Sequence of chain 1.KA:
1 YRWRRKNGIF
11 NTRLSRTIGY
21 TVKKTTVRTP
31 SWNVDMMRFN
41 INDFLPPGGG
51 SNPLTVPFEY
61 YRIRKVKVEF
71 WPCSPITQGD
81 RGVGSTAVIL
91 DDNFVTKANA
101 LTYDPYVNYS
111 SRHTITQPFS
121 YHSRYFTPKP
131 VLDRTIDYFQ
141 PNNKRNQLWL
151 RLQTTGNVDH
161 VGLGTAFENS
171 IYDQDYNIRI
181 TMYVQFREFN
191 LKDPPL

Sequence of chain 1.VA:
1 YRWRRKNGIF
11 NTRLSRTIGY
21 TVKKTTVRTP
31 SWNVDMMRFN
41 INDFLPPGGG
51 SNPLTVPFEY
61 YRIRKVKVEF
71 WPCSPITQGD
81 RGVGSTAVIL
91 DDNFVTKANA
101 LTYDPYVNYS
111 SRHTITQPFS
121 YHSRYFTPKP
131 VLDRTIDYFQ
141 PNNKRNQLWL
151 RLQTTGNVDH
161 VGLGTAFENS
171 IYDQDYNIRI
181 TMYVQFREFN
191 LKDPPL

A small-molecule ligand and the protein it binds are described below.
Small molecule (SMILES): Nc1ccn([C@H]2C[C@H](O[P](=O)(O)OC[C@H]3O[C@@H](n4ccc(N)nc4=O)C[C@@H]3O[P](=O)(O)OC[C@H]3O[C@@H](n4cnc5c(=O)[nH]c(N)nc54)C[C@@H]3O[P](=O)(O)OC[C@H]3O[C@@H](n4cnc5c(=O)[nH]c(N)nc54)C[C@@H]3O)[C@@H](COP(=O)=O)O2)c(=O)n1

Sequence of chain 1.JA:
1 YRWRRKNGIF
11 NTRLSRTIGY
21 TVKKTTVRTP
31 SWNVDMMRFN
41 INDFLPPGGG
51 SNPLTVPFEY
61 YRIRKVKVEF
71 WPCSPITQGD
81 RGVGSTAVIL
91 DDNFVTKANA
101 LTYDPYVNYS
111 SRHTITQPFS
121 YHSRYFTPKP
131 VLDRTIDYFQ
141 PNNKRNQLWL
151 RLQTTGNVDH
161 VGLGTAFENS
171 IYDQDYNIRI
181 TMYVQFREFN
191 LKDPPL

Binding-site contacts:
Ligand atom C4' contacts residue ASN11 of chain 1.KA at 4.2 Å.
Ligand atom N3 contacts residue TYR125 of chain 1.KA at 3.8 Å.
Ligand atom O6 contacts residue LYS67 of chain 1.KA at 4.1 Å.
Ligand atom C5 contacts residue LYS67 of chain 1.KA at 4.0 Å.
Ligand atom N1 contacts residue TYR125 of chain 1.KA at 4.0 Å.
Ligand atom O3' contacts residue ARG13 of chain 1.KA at 4.0 Å.
Ligand atom C5 contacts residue TYR125 of chain 1.KA at 4.0 Å (hydrophobic).
Ligand atom O6 contacts residue TYR125 of chain 1.KA at 4.2 Å.
Ligand atom P contacts residue ARG13 of chain 1.KA at 3.4 Å.
Ligand atom OP2 contacts residue TYR183 of chain 1.KA at 3.2 Å.
Ligand atom O6 contacts residue SER123 of chain 1.KA at 3.9 Å.
Ligand atom OP2 contacts residue THR114 of chain 1.JA at 2.3 Å (h-bond).
Ligand atom OP1 contacts residue ARG13 of chain 1.KA at 3.9 Å.
Ligand atom O5' contacts residue TYR183 of chain 1.KA at 4.0 Å.
Ligand atom P contacts residue THR114 of chain 1.JA at 3.2 Å.
Ligand atom OP2 contacts residue ARG13 of chain 1.KA at 2.2 Å (salt-bridge).
Ligand atom C6 contacts residue LYS67 of chain 1.KA at 3.8 Å.
Ligand atom C8 contacts residue TYR183 of chain 1.KA at 3.7 Å (hydrophobic).
Ligand atom C2 contacts residue TYR125 of chain 1.KA at 3.7 Å (hydrophobic).
Ligand atom O3' contacts residue THR114 of chain 1.JA at 3.6 Å.
Ligand atom C2' contacts residue LYS67 of chain 1.KA at 3.7 Å.
Ligand atom C5' contacts residue TRP71 of chain 1.KA at 3.7 Å (hydrophobic).
Ligand atom OP1 contacts residue THR114 of chain 1.JA at 3.5 Å (h-bond).
Ligand atom N2 contacts residue TYR125 of chain 1.KA at 3.8 Å.
Ligand atom C6 contacts residue TYR125 of chain 1.KA at 4.0 Å (hydrophobic).
Ligand atom C3' contacts residue ARG13 of chain 1.KA at 4.1 Å.
Ligand atom O3' contacts residue ASN11 of chain 1.KA at 3.5 Å (h-bond).
Ligand atom C3' contacts residue TYR183 of chain 1.KA at 3.7 Å (hydrophobic).
Ligand atom OP2 contacts residue ARG112 of chain 1.JA at 2.5 Å (salt-bridge).
Ligand atom C8 contacts residue LYS67 of chain 1.KA at 3.3 Å.
Ligand atom P contacts residue ARG112 of chain 1.JA at 3.9 Å.
Ligand atom C4 contacts residue TYR125 of chain 1.KA at 4.0 Å (hydrophobic).
Ligand atom OP1 contacts residue LYS6 of chain 1.VA at 4.0 Å.
Ligand atom P contacts residue TYR121 of chain 1.KA at 4.2 Å.
Ligand atom C2' contacts residue TYR125 of chain 1.KA at 3.8 Å (hydrophobic).
Ligand atom N9 contacts residue TYR125 of chain 1.KA at 4.0 Å.
Ligand atom OP1 contacts residue TRP71 of chain 1.KA at 3.4 Å.
Ligand atom C2' contacts residue TYR183 of chain 1.KA at 3.9 Å (hydrophobic).
Ligand atom N7 contacts residue LYS67 of chain 1.KA at 3.0 Å (salt-bridge).
Ligand atom OP2 contacts residue TYR121 of chain 1.KA at 3.1 Å.